Sequence of chain 1.B:
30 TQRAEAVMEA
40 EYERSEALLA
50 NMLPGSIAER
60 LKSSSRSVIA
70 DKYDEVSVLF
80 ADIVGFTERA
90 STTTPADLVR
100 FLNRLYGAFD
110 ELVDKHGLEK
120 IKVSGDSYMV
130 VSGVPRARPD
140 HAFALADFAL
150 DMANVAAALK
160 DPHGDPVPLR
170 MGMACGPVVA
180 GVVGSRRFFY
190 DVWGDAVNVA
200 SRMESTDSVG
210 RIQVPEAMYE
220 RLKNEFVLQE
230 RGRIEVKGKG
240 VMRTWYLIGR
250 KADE

Binding-site contacts:
Ligand atom O3B contacts residue ASP125 of chain 1.A at 2.9 Å (salt-bridge).
Ligand atom O2A contacts residue ASP81 of chain 1.A at 3.3 Å (salt-bridge).
Ligand atom O1B contacts residue MN1 of chain 1.M at 3.5 Å.
Ligand atom O3B contacts residue PHE85 of chain 1.A at 3.1 Å (h-bond).
Ligand atom PG contacts residue ARG169 of chain 1.A at 3.3 Å.
Ligand atom O2B contacts residue PHE85 of chain 1.A at 3.5 Å (h-bond).
Ligand atom O2A contacts residue ASP125 of chain 1.A at 2.8 Å (salt-bridge).
Ligand atom O4' contacts residue ASP125 of chain 1.A at 3.4 Å (salt-bridge).
Ligand atom O6 contacts residue LYS121 of chain 1.B at 3.2 Å (salt-bridge).
Ligand atom O3G contacts residue LYS236 of chain 1.B at 3.0 Å (salt-bridge).
Ligand atom N9 contacts residue GLY124 of chain 1.A at 3.4 Å.
Ligand atom C4 contacts residue GLY124 of chain 1.A at 3.4 Å.
Ligand atom PA contacts residue MN1 of chain 1.N at 3.5 Å.
Ligand atom O2G contacts residue GLY84 of chain 1.A at 3.3 Å (h-bond).
Ligand atom PB contacts residue MN1 of chain 1.M at 3.1 Å.
Ligand atom O3A contacts residue ARG201 of chain 1.B at 2.8 Å (salt-bridge).
Ligand atom O1A contacts residue ARG201 of chain 1.B at 3.5 Å (salt-bridge).
Ligand atom C5' contacts residue ASP125 of chain 1.A at 3.3 Å.
Ligand atom O2' contacts residue ASN197 of chain 1.B at 3.5 Å.
Ligand atom O2A contacts residue MN1 of chain 1.N at 2.3 Å.
Ligand atom C5' contacts residue THR86 of chain 1.A at 3.5 Å.
Ligand atom N3 contacts residue GLY124 of chain 1.A at 3.4 Å.
Ligand atom PG contacts residue MN1 of chain 1.M at 3.5 Å.
Ligand atom N2 contacts residue VAL191 of chain 1.B at 2.7 Å (h-bond).
Ligand atom CA4 contacts residue PRO94 of chain 1.A at 3.4 Å (hydrophobic).
Ligand atom O2A contacts residue MN1 of chain 1.M at 3.1 Å.
Ligand atom O1G contacts residue LYS236 of chain 1.B at 3.1 Å (salt-bridge).
Ligand atom O2B contacts residue THR86 of chain 1.A at 2.8 Å (h-bond).
Ligand atom O3B contacts residue ILE82 of chain 1.A at 3.3 Å (h-bond).
Ligand atom CA3 contacts residue TRP192 of chain 1.B at 3.5 Å (hydrophobic).
Ligand atom O2G contacts residue ARG169 of chain 1.A at 2.7 Å (salt-bridge).
Ligand atom NA1 contacts residue GLY193 of chain 1.B at 3.4 Å.
Ligand atom O2G contacts residue MN1 of chain 1.M at 3.5 Å.
Ligand atom O6 contacts residue SER123 of chain 1.A at 3.5 Å.
Ligand atom CA5 contacts residue GLY193 of chain 1.B at 3.5 Å.
Ligand atom CA7 contacts residue ASP194 of chain 1.B at 3.5 Å.
Ligand atom O3B contacts residue MN1 of chain 1.M at 2.0 Å.
Ligand atom O3G contacts residue MN1 of chain 1.M at 3.0 Å.
Ligand atom N2 contacts residue ASP190 of chain 1.B at 3.5 Å (salt-bridge).
Ligand atom O3G contacts residue ARG169 of chain 1.A at 3.0 Å (salt-bridge).

The protein below binds the small molecule below.
Small molecule (SMILES): CNc1ccccc1C(=O)O[C@H]1[C@@H](O)[C@H](n2cnc3c(=O)[nH]c(N)nc32)O[C@@H]1CO[P](=O)(O)O[P](=O)(O)OP(=O)(O)O

Sequence of chain 1.A:
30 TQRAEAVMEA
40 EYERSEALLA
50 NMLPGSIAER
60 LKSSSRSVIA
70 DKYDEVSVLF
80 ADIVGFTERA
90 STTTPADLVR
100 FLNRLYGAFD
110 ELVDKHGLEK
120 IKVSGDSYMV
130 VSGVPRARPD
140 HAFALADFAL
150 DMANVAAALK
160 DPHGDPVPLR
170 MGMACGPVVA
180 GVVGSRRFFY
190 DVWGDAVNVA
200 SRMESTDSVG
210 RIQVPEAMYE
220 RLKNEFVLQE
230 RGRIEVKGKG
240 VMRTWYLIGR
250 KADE